The small molecule below binds the protein below.
Small molecule (SMILES): CC(=O)N[C@@H]1[C@@H](O)[C@H](O)[C@@H](CO)O[C@H]1O

Sequence of chain 1.D:
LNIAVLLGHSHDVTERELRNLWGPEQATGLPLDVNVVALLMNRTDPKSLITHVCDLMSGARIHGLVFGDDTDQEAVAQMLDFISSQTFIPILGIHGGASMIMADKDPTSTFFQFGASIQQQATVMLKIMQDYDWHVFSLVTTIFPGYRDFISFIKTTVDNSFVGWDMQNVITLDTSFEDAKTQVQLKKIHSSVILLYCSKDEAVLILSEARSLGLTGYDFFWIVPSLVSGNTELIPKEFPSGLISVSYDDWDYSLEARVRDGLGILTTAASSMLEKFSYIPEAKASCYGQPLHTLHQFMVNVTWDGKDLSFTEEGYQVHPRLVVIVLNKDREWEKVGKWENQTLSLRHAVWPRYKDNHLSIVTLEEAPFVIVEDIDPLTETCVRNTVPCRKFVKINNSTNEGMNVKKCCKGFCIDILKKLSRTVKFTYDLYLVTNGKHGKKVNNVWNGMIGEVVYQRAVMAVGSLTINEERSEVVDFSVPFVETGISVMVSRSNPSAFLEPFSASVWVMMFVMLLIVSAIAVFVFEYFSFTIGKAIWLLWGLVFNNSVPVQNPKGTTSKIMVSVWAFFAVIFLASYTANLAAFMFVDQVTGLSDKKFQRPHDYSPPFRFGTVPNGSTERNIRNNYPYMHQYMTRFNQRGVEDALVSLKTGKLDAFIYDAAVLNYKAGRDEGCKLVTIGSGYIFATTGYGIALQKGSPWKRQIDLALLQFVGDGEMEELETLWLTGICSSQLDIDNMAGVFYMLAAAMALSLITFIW

Binding-site contacts:
Ligand atom O6 contacts residue VAL489 of chain 1.D at 3.7 Å.
Ligand atom C7 contacts residue ASN687 of chain 1.D at 3.3 Å.
Ligand atom C2 contacts residue ASN687 of chain 1.D at 2.5 Å.
Ligand atom O7 contacts residue ASN687 of chain 1.D at 3.1 Å.
Ligand atom C3 contacts residue ASN687 of chain 1.D at 3.8 Å.
Ligand atom N2 contacts residue ASN687 of chain 1.D at 3.0 Å (h-bond).
Ligand atom N2 contacts residue PRO686 of chain 1.D at 4.2 Å.
Ligand atom C5 contacts residue ASN687 of chain 1.D at 3.7 Å.
Ligand atom C1 contacts residue ASN687 of chain 1.D at 1.4 Å.
Ligand atom O7 contacts residue PRO686 of chain 1.D at 3.4 Å.
Ligand atom C4 contacts residue ASN687 of chain 1.D at 4.2 Å.
Ligand atom O7 contacts residue GLU691 of chain 1.D at 4.0 Å.
Ligand atom C7 contacts residue PRO686 of chain 1.D at 4.0 Å (hydrophobic).
Ligand atom C8 contacts residue ASN687 of chain 1.D at 4.5 Å.
Ligand atom O5 contacts residue ASN687 of chain 1.D at 2.4 Å (h-bond).